Binding-site contacts:
Ligand atom OAA contacts residue GLY134 of chain 1.A at 3.7 Å.
Ligand atom CAJ contacts residue NAD1 of chain 1.C at 4.0 Å.
Ligand atom CAC contacts residue ASP433 of chain 1.A at 3.4 Å.
Ligand atom CAE contacts residue LEU122 of chain 1.A at 3.4 Å (hydrophobic).
Ligand atom CAJ contacts residue MET168 of chain 1.A at 4.2 Å (hydrophobic).
Ligand atom CAI contacts residue THR123 of chain 1.A at 3.3 Å.
Ligand atom CAF contacts residue TYR42 of chain 1.A at 4.4 Å (hydrophobic).
Ligand atom NAG contacts residue ASP433 of chain 1.A at 4.1 Å.
Ligand atom OAA contacts residue ASP433 of chain 1.A at 3.8 Å.
Ligand atom CAJ contacts residue ASP433 of chain 1.A at 3.6 Å.
Ligand atom NAG contacts residue TYR42 of chain 1.A at 2.3 Å (h-bond).
Ligand atom NAH contacts residue NAD1 of chain 1.C at 2.6 Å.
Ligand atom CAC contacts residue THR123 of chain 1.A at 3.4 Å.
Ligand atom CAC contacts residue TYR42 of chain 1.A at 3.5 Å (hydrophobic).
Ligand atom CAI contacts residue ASP433 of chain 1.A at 3.9 Å.
Ligand atom CAD contacts residue ASP433 of chain 1.A at 3.0 Å.
Ligand atom CAC contacts residue MET168 of chain 1.A at 3.7 Å (hydrophobic).
Ligand atom OAA contacts residue MET168 of chain 1.A at 4.1 Å.
Ligand atom CAE contacts residue TYR42 of chain 1.A at 3.0 Å (hydrophobic).
Ligand atom NAH contacts residue LEU122 of chain 1.A at 3.7 Å.
Ligand atom CAE contacts residue NAD1 of chain 1.C at 3.9 Å.
Ligand atom CAF contacts residue NAD1 of chain 1.C at 2.7 Å.
Ligand atom CAJ contacts residue TYR42 of chain 1.A at 3.5 Å (hydrophobic).
Ligand atom CAJ contacts residue LEU122 of chain 1.A at 3.8 Å (hydrophobic).
Ligand atom CAI contacts residue TYR129 of chain 1.A at 4.1 Å (hydrophobic).
Ligand atom CAD contacts residue TYR42 of chain 1.A at 4.0 Å (hydrophobic).
Ligand atom NAH contacts residue TYR42 of chain 1.A at 4.1 Å.
Ligand atom OAB contacts residue TYR129 of chain 1.A at 3.3 Å.
Ligand atom NAG contacts residue LEU122 of chain 1.A at 3.5 Å.
Ligand atom CAD contacts residue MET168 of chain 1.A at 3.7 Å (hydrophobic).
Ligand atom OAB contacts residue ARG352 of chain 1.A at 2.9 Å (salt-bridge).
Ligand atom CAI contacts residue MET168 of chain 1.A at 3.9 Å (hydrophobic).
Ligand atom CAI contacts residue ARG352 of chain 1.A at 3.3 Å.
Ligand atom CAF contacts residue ASP433 of chain 1.A at 3.9 Å.
Ligand atom OAA contacts residue ARG352 of chain 1.A at 2.6 Å (salt-bridge).
Ligand atom OAA contacts residue VAL135 of chain 1.A at 4.1 Å.
Ligand atom OAB contacts residue THR123 of chain 1.A at 2.5 Å (h-bond).
Ligand atom CAF contacts residue LEU122 of chain 1.A at 3.8 Å (hydrophobic).

Sequence of chain 1.A:
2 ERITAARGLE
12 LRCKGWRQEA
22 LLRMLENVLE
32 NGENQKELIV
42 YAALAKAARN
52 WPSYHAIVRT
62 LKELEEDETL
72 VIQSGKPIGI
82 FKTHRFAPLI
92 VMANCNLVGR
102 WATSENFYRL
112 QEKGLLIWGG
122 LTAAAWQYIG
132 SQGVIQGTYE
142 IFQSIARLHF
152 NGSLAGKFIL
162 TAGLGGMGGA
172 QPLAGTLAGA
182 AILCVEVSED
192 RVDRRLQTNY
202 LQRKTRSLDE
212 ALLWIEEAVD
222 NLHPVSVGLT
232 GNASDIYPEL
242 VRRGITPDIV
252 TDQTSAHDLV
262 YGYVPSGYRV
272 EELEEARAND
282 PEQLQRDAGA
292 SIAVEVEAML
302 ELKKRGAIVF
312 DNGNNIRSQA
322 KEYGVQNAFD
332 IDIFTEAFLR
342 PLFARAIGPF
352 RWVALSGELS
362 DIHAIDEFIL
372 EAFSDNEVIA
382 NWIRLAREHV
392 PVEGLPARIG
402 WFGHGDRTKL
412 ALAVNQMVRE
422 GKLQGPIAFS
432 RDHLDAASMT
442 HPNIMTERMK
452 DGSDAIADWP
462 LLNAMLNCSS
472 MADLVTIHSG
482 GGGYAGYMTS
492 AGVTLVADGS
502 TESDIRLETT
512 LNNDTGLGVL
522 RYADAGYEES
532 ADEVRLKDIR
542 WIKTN

This protein binds this small molecule.
Small molecule (SMILES): O=C(O)C=Cc1c[nH]cn1